A protein and the small-molecule ligand that binds it are described below.
Small molecule (SMILES): Cc1cn(-c2cc(NC(=O)c3ccc(C)c(Nc4nccc(-c5cccnc5)n4)c3)cc(C(F)(F)F)c2)cn1

Binding-site contacts:
Ligand atom F1 contacts residue ALA157 of chain 1.A at 3.0 Å.
Ligand atom O17 contacts residue ASP158 of chain 1.A at 3.1 Å (salt-bridge).
Ligand atom F1 contacts residue HIS138 of chain 1.A at 3.4 Å.
Ligand atom F1 contacts residue ASP158 of chain 1.A at 3.5 Å.
Ligand atom C36 contacts residue TYR30 of chain 1.A at 3.7 Å (hydrophobic).
Ligand atom C45 contacts residue MET95 of chain 1.A at 3.1 Å (hydrophobic).
Ligand atom N14 contacts residue MET67 of chain 1.A at 3.4 Å (h-bond).
Ligand atom C49 contacts residue LEU25 of chain 1.A at 3.7 Å (hydrophobic).
Ligand atom O17 contacts residue VAL76 of chain 1.A at 3.3 Å.
Ligand atom N31 contacts residue THR92 of chain 1.A at 2.9 Å (h-bond).
Ligand atom C22 contacts residue THR92 of chain 1.A at 3.3 Å.
Ligand atom F3 contacts residue ILE70 of chain 1.A at 3.4 Å.
Ligand atom C11 contacts residue ASP158 of chain 1.A at 3.6 Å.
Ligand atom C12 contacts residue ASP158 of chain 1.A at 3.5 Å.
Ligand atom C23 contacts residue THR92 of chain 1.A at 3.7 Å.
Ligand atom N34 contacts residue ALA46 of chain 1.A at 3.6 Å.
Ligand atom C25 contacts residue GLU63 of chain 1.A at 3.2 Å.
Ligand atom C25 contacts residue MET67 of chain 1.A at 3.8 Å (hydrophobic).
Ligand atom C41 contacts residue LEU25 of chain 1.A at 3.6 Å (hydrophobic).
Ligand atom C27 contacts residue ALA46 of chain 1.A at 3.4 Å (hydrophobic).
Ligand atom N40 contacts residue PHE159 of chain 1.A at 3.4 Å.
Ligand atom C6 contacts residue ASP158 of chain 1.A at 3.7 Å.
Ligand atom C52 contacts residue PHE136 of chain 1.A at 3.8 Å (hydrophobic).
Ligand atom C38 contacts residue TYR30 of chain 1.A at 3.8 Å (hydrophobic).
Ligand atom C21 contacts residue THR92 of chain 1.A at 3.3 Å.
Ligand atom C27 contacts residue LYS48 of chain 1.A at 3.5 Å.
Ligand atom C38 contacts residue PHE159 of chain 1.A at 3.4 Å (hydrophobic).
Ligand atom O17 contacts residue ALA157 of chain 1.A at 3.5 Å.
Ligand atom C11 contacts residue GLU63 of chain 1.A at 3.7 Å.
Ligand atom C16 contacts residue ASP158 of chain 1.A at 3.4 Å.
Ligand atom C5 contacts residue ASP158 of chain 1.A at 3.6 Å.
Ligand atom N44 contacts residue PHE94 of chain 1.A at 3.7 Å.
Ligand atom C16 contacts residue GLU63 of chain 1.A at 3.8 Å.
Ligand atom C27 contacts residue ILE90 of chain 1.A at 3.7 Å (hydrophobic).
Ligand atom F4 contacts residue ILE70 of chain 1.A at 3.7 Å.
Ligand atom N14 contacts residue ASP158 of chain 1.A at 3.5 Å (salt-bridge).
Ligand atom C9 contacts residue GLU63 of chain 1.A at 3.5 Å.
Ligand atom C27 contacts residue THR92 of chain 1.A at 3.6 Å.
Ligand atom N44 contacts residue MET95 of chain 1.A at 3.0 Å (h-bond).
Ligand atom N14 contacts residue GLU63 of chain 1.A at 3.0 Å (salt-bridge).

Sequence of chain 1.A:
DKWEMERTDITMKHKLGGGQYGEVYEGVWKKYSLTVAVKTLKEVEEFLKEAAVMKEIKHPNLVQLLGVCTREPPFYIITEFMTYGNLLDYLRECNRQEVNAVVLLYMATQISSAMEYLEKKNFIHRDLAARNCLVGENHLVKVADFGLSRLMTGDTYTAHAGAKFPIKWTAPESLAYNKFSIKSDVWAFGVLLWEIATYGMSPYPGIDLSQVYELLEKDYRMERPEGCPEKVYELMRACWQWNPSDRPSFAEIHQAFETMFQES